A protein and the small-molecule ligand that binds it are described below.
Small molecule (SMILES): CC(=O)N[C@H]1[C@H](O[C@H]2[C@H](O)[C@@H](NC(C)=O)CO[C@@H]2CO)O[C@H](CO)[C@@H](O[C@@H]2O[C@H](CO)[C@@H](O)[C@H](O)[C@@H]2O)[C@@H]1O

Binding-site contacts:
Ligand atom C5 contacts residue ASN137 of chain 1.C at 3.7 Å.
Ligand atom C3 contacts residue ASN137 of chain 1.C at 3.8 Å.
Ligand atom C7 contacts residue ASN137 of chain 1.C at 3.3 Å.
Ligand atom C8 contacts residue ASN137 of chain 1.C at 4.2 Å.
Ligand atom C2 contacts residue ASN137 of chain 1.C at 2.5 Å.
Ligand atom N2 contacts residue ASN137 of chain 1.C at 2.8 Å (h-bond).
Ligand atom O7 contacts residue ASN137 of chain 1.C at 2.7 Å (h-bond).
Ligand atom C4 contacts residue ASN137 of chain 1.C at 4.3 Å.
Ligand atom C1 contacts residue ASN137 of chain 1.C at 1.4 Å.
Ligand atom O5 contacts residue ASN137 of chain 1.C at 2.4 Å (h-bond).

Sequence of chain 1.C:
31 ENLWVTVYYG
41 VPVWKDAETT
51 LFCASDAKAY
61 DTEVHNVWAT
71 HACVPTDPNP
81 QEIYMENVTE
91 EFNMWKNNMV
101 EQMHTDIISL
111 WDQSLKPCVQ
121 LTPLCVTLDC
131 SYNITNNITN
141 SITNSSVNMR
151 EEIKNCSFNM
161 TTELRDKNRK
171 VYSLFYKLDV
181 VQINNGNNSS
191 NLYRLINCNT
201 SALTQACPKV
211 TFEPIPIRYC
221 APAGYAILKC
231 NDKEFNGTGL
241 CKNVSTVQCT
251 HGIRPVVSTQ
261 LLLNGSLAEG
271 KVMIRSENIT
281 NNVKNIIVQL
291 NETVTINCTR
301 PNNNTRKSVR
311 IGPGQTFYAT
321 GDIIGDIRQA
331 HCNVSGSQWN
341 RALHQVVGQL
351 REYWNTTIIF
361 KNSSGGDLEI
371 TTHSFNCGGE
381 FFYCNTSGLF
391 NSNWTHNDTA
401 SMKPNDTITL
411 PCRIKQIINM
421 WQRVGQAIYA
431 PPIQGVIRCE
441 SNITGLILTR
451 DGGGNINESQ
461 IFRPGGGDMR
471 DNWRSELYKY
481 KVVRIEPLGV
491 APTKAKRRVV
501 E